The protein below binds the small molecule below.
Small molecule (SMILES): CCc1ccc([C@H]2C[C@@H](C(F)(F)F)n3ncc(C(=O)NCc4ccc5c(c4)OCO5)c3N2)cc1

Binding-site contacts:
Ligand atom C12 contacts residue HIS99 of chain 1.A at 3.9 Å.
Ligand atom C1 contacts residue ASP151 of chain 1.A at 3.6 Å.
Ligand atom C13 contacts residue HIS99 of chain 1.A at 4.0 Å.
Ligand atom C41 contacts residue ALA228 of chain 1.A at 3.5 Å (hydrophobic).
Ligand atom C18 contacts residue ASP151 of chain 1.A at 3.7 Å.
Ligand atom C13 contacts residue LEU95 of chain 1.A at 3.8 Å (hydrophobic).
Ligand atom O40 contacts residue LYS233 of chain 1.A at 3.4 Å.
Ligand atom F58 contacts residue HIS99 of chain 1.A at 4.0 Å.
Ligand atom O42 contacts residue PHE236 of chain 1.A at 3.8 Å.
Ligand atom C5 contacts residue ILE96 of chain 1.A at 4.1 Å (hydrophobic).
Ligand atom C11 contacts residue HIS99 of chain 1.A at 3.9 Å.
Ligand atom F56 contacts residue HIS99 of chain 1.A at 3.0 Å.
Ligand atom C9 contacts residue TRP153 of chain 1.A at 4.0 Å (hydrophobic).
Ligand atom C20 contacts residue ILE96 of chain 1.A at 4.1 Å (hydrophobic).
Ligand atom C32 contacts residue HIS99 of chain 1.A at 4.0 Å.
Ligand atom C2 contacts residue HIS99 of chain 1.A at 3.7 Å.
Ligand atom N6 contacts residue ASP151 of chain 1.A at 3.8 Å.
Ligand atom C8 contacts residue GLN127 of chain 1.A at 3.9 Å.
Ligand atom C5 contacts residue ASP151 of chain 1.A at 3.7 Å.
Ligand atom C9 contacts residue GLN127 of chain 1.A at 3.5 Å.
Ligand atom N21 contacts residue ILE96 of chain 1.A at 3.9 Å.
Ligand atom C7 contacts residue HIS99 of chain 1.A at 4.1 Å.
Ligand atom C8 contacts residue TRP153 of chain 1.A at 3.4 Å (hydrophobic).
Ligand atom N4 contacts residue ASP151 of chain 1.A at 3.5 Å.
Ligand atom C41 contacts residue LYS233 of chain 1.A at 4.0 Å.
Ligand atom F56 contacts residue LEU95 of chain 1.A at 3.8 Å.
Ligand atom C3 contacts residue ASP151 of chain 1.A at 3.7 Å.
Ligand atom C13 contacts residue GLN123 of chain 1.A at 3.6 Å.
Ligand atom O40 contacts residue ALA228 of chain 1.A at 4.0 Å.
Ligand atom O42 contacts residue ALA228 of chain 1.A at 3.8 Å.
Ligand atom C41 contacts residue PHE236 of chain 1.A at 3.5 Å (hydrophobic).
Ligand atom N19 contacts residue ASP151 of chain 1.A at 3.6 Å.
Ligand atom C3 contacts residue GLN123 of chain 1.A at 4.0 Å.
Ligand atom F56 contacts residue GLN123 of chain 1.A at 3.0 Å.
Ligand atom O40 contacts residue PHE236 of chain 1.A at 3.9 Å.
Ligand atom F57 contacts residue LEU95 of chain 1.A at 3.6 Å.
Ligand atom C32 contacts residue ASP103 of chain 1.A at 3.6 Å.
Ligand atom C17 contacts residue ASP151 of chain 1.A at 3.6 Å.
Ligand atom F58 contacts residue LEU95 of chain 1.A at 3.2 Å.
Ligand atom F57 contacts residue GLN123 of chain 1.A at 3.2 Å.

Sequence of chain 1.A:
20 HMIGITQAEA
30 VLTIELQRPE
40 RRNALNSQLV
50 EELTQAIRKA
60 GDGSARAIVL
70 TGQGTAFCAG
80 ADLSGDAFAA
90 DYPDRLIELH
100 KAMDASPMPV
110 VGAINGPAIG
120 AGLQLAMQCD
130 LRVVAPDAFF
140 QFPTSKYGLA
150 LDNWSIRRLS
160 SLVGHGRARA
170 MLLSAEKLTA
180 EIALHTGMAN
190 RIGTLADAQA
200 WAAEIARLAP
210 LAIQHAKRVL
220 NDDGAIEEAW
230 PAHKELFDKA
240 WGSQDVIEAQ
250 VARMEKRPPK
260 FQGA